Sequence of chain 1.A:
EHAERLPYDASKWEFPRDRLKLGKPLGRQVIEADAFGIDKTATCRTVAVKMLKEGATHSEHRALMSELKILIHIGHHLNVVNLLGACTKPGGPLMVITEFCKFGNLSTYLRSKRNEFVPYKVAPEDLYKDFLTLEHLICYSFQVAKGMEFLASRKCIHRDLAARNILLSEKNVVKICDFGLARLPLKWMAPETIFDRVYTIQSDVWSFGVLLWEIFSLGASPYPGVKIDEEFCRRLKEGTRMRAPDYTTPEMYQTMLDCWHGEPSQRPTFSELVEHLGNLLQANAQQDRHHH

Binding-site contacts:
Ligand atom C44 contacts residue GLU71 of chain 1.A at 3.4 Å.
Ligand atom N36 contacts residue VAL34 of chain 1.A at 3.8 Å.
Ligand atom C14 contacts residue GLU103 of chain 1.A at 3.0 Å.
Ligand atom N41 contacts residue THR102 of chain 1.A at 3.8 Å.
Ligand atom C46 contacts residue THR102 of chain 1.A at 3.5 Å.
Ligand atom C4 contacts residue CYS105 of chain 1.A at 3.3 Å (hydrophobic).
Ligand atom C45 contacts residue LYS54 of chain 1.A at 3.7 Å.
Ligand atom C18 contacts residue GLY108 of chain 1.A at 3.4 Å.
Ligand atom C14 contacts residue CYS105 of chain 1.A at 3.5 Å (hydrophobic).
Ligand atom N15 contacts residue PHE104 of chain 1.A at 3.5 Å.
Ligand atom C45 contacts residue GLU71 of chain 1.A at 3.5 Å.
Ligand atom C10 contacts residue LEU171 of chain 1.A at 3.6 Å (hydrophobic).
Ligand atom C35 contacts residue ASP182 of chain 1.A at 3.7 Å.
Ligand atom C35 contacts residue VAL34 of chain 1.A at 3.5 Å (hydrophobic).
Ligand atom C12 contacts residue LEU171 of chain 1.A at 3.6 Å (hydrophobic).
Ligand atom C1 contacts residue GLY108 of chain 1.A at 3.8 Å.
Ligand atom N11 contacts residue LEU171 of chain 1.A at 3.4 Å.
Ligand atom C37 contacts residue CYS181 of chain 1.A at 3.5 Å (hydrophobic).
Ligand atom C18 contacts residue PHE107 of chain 1.A at 3.7 Å (hydrophobic).
Ligand atom C5 contacts residue CYS105 of chain 1.A at 3.2 Å (hydrophobic).
Ligand atom N9 contacts residue PHE104 of chain 1.A at 3.8 Å.
Ligand atom C44 contacts residue THR102 of chain 1.A at 3.7 Å.
Ligand atom N13 contacts residue ALA52 of chain 1.A at 3.5 Å.
Ligand atom N9 contacts residue CYS105 of chain 1.A at 2.9 Å (h-bond).
Ligand atom C46 contacts residue LYS54 of chain 1.A at 3.6 Å.
Ligand atom N15 contacts residue CYS105 of chain 1.A at 2.7 Å (h-bond).
Ligand atom C6 contacts residue GLY108 of chain 1.A at 3.7 Å.
Ligand atom N36 contacts residue CYS181 of chain 1.A at 3.8 Å.
Ligand atom N36 contacts residue ASP182 of chain 1.A at 3.8 Å.
Ligand atom C42 contacts residue THR102 of chain 1.A at 3.6 Å.
Ligand atom C47 contacts residue THR102 of chain 1.A at 3.4 Å.
Ligand atom C45 contacts residue THR102 of chain 1.A at 3.5 Å.
Ligand atom C34 contacts residue VAL34 of chain 1.A at 3.8 Å (hydrophobic).
Ligand atom C5 contacts residue GLY108 of chain 1.A at 3.8 Å.
Ligand atom C18 contacts residue LYS106 of chain 1.A at 3.3 Å.
Ligand atom C14 contacts residue ALA52 of chain 1.A at 3.6 Å (hydrophobic).
Ligand atom C14 contacts residue PHE104 of chain 1.A at 3.6 Å (hydrophobic).
Ligand atom N13 contacts residue GLU103 of chain 1.A at 3.7 Å.
Ligand atom N41 contacts residue CYS181 of chain 1.A at 3.6 Å.
Ligand atom C10 contacts residue CYS105 of chain 1.A at 3.6 Å (hydrophobic).

The small molecule below binds the protein below.
Small molecule (SMILES): COc1cc(Nc2ncnc(-c3cccnc3Nc3ccccc3)n2)cc(OC)c1OC